Sequence of chain 1.C:
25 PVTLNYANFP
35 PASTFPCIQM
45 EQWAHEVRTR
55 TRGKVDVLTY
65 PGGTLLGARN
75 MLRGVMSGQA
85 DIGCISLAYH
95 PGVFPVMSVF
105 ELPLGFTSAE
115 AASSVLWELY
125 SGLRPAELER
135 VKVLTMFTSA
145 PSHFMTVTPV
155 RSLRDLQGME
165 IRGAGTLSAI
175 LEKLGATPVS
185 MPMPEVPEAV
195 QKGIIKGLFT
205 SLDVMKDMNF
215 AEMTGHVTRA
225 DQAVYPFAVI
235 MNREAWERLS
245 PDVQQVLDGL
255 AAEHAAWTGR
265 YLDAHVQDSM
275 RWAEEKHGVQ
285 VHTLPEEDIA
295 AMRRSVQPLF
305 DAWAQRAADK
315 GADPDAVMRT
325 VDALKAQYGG

Binding-site contacts:
Ligand atom C7 contacts residue MET187 of chain 1.C at 3.9 Å (hydrophobic).
Ligand atom C18 contacts residue THR204 of chain 1.C at 3.5 Å.
Ligand atom C3 contacts residue PHE33 of chain 1.C at 3.8 Å (hydrophobic).
Ligand atom N contacts residue ASP207 of chain 1.C at 3.0 Å (salt-bridge).
Ligand atom C18 contacts residue MET187 of chain 1.C at 3.5 Å (hydrophobic).
Ligand atom O3 contacts residue ARG166 of chain 1.C at 2.6 Å (salt-bridge).
Ligand atom C1 contacts residue MET187 of chain 1.C at 3.9 Å (hydrophobic).
Ligand atom C3 contacts residue MET187 of chain 1.C at 3.7 Å (hydrophobic).
Ligand atom N contacts residue SER205 of chain 1.C at 3.9 Å.
Ligand atom O2 contacts residue MET187 of chain 1.C at 3.9 Å.
Ligand atom C17 contacts residue THR204 of chain 1.C at 3.4 Å.
Ligand atom N contacts residue VAL208 of chain 1.C at 3.8 Å.
Ligand atom O3 contacts residue MET187 of chain 1.C at 3.0 Å.
Ligand atom O3 contacts residue TYR229 of chain 1.C at 3.4 Å.
Ligand atom O2 contacts residue TYR93 of chain 1.C at 2.7 Å (h-bond).
Ligand atom C4 contacts residue PRO40 of chain 1.C at 3.7 Å (hydrophobic).
Ligand atom C4 contacts residue PRO34 of chain 1.C at 3.8 Å (hydrophobic).
Ligand atom C18 contacts residue ARG166 of chain 1.C at 3.6 Å.
Ligand atom C3 contacts residue PRO40 of chain 1.C at 3.9 Å (hydrophobic).
Ligand atom C5 contacts residue THR38 of chain 1.C at 3.9 Å.
Ligand atom C8 contacts residue THR204 of chain 1.C at 3.3 Å.
Ligand atom C7 contacts residue THR204 of chain 1.C at 3.6 Å.
Ligand atom O2 contacts residue TYR229 of chain 1.C at 3.7 Å.
Ligand atom C contacts residue PHE39 of chain 1.C at 3.9 Å (hydrophobic).
Ligand atom C17 contacts residue PHE231 of chain 1.C at 3.9 Å (hydrophobic).
Ligand atom C8 contacts residue PHE39 of chain 1.C at 3.8 Å (hydrophobic).
Ligand atom N contacts residue PHE39 of chain 1.C at 3.6 Å.
Ligand atom C5 contacts residue PRO40 of chain 1.C at 3.8 Å (hydrophobic).
Ligand atom O3 contacts residue THR204 of chain 1.C at 2.8 Å (h-bond).
Ligand atom C8 contacts residue SER205 of chain 1.C at 3.4 Å.
Ligand atom C2 contacts residue PHE231 of chain 1.C at 3.8 Å (hydrophobic).
Ligand atom C5 contacts residue VAL208 of chain 1.C at 3.9 Å (hydrophobic).
Ligand atom C4 contacts residue THR38 of chain 1.C at 3.7 Å.
Ligand atom C18 contacts residue TYR93 of chain 1.C at 3.9 Å (hydrophobic).
Ligand atom O2 contacts residue ARG166 of chain 1.C at 3.8 Å.
Ligand atom C contacts residue ASP207 of chain 1.C at 3.8 Å.
Ligand atom C2 contacts residue MET187 of chain 1.C at 3.8 Å (hydrophobic).
Ligand atom C18 contacts residue TYR229 of chain 1.C at 3.6 Å (hydrophobic).
Ligand atom C17 contacts residue TYR229 of chain 1.C at 3.6 Å (hydrophobic).
Ligand atom C8 contacts residue ASP207 of chain 1.C at 4.0 Å.

This protein binds this small molecule.
Small molecule (SMILES): O=C(O)Cc1c[nH]c2ccccc12